This protein binds this small molecule.
Small molecule (SMILES): O=S(=O)(Nc1ccccc1)[C@@H]1C[C@@H]2O[C@H]1C(c1ccc(O)cc1)=C2c1ccc(O)cc1

Sequence of chain 1.A:
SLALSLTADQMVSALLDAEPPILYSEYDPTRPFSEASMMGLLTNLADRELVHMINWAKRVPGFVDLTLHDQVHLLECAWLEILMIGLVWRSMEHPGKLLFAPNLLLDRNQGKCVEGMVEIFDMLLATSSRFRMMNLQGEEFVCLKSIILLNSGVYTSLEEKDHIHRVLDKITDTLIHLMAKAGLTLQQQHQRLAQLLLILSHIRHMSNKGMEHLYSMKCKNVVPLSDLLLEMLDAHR

Binding-site contacts:
Ligand atom O05 contacts residue ILE127 of chain 1.A at 3.4 Å.
Ligand atom C01 contacts residue ALA53 of chain 1.A at 3.8 Å (hydrophobic).
Ligand atom O02 contacts residue ARG97 of chain 1.A at 3.4 Å (salt-bridge).
Ligand atom O04 contacts residue MET91 of chain 1.A at 3.4 Å.
Ligand atom C20 contacts residue HIS227 of chain 1.A at 3.2 Å.
Ligand atom O01 contacts residue LEU228 of chain 1.A at 3.9 Å.
Ligand atom C02 contacts residue LEU228 of chain 1.A at 3.8 Å (hydrophobic).
Ligand atom O04 contacts residue ILE127 of chain 1.A at 3.3 Å.
Ligand atom C24 contacts residue LEU228 of chain 1.A at 3.8 Å (hydrophobic).
Ligand atom C03 contacts residue LEU228 of chain 1.A at 3.9 Å (hydrophobic).
Ligand atom O01 contacts residue LEU243 of chain 1.A at 3.8 Å.
Ligand atom C20 contacts residue ILE127 of chain 1.A at 3.7 Å (hydrophobic).
Ligand atom C15 contacts residue LEU90 of chain 1.A at 3.7 Å (hydrophobic).
Ligand atom C15 contacts residue LEU94 of chain 1.A at 3.9 Å (hydrophobic).
Ligand atom C03 contacts residue MET46 of chain 1.A at 3.8 Å (hydrophobic).
Ligand atom C04 contacts residue LEU49 of chain 1.A at 3.6 Å (hydrophobic).
Ligand atom C08 contacts residue PHE107 of chain 1.A at 3.9 Å (hydrophobic).
Ligand atom C03 contacts residue LEU49 of chain 1.A at 3.8 Å (hydrophobic).
Ligand atom C02 contacts residue THR50 of chain 1.A at 3.9 Å.
Ligand atom C13 contacts residue GLU56 of chain 1.A at 3.6 Å.
Ligand atom C21 contacts residue HIS227 of chain 1.A at 3.3 Å.
Ligand atom S01 contacts residue ILE127 of chain 1.A at 3.8 Å.
Ligand atom C14 contacts residue GLU56 of chain 1.A at 3.5 Å.
Ligand atom C23 contacts residue MET124 of chain 1.A at 3.6 Å (hydrophobic).
Ligand atom C18 contacts residue MET91 of chain 1.A at 3.7 Å (hydrophobic).
Ligand atom C21 contacts residue GLU122 of chain 1.A at 3.9 Å.
Ligand atom C09 contacts residue PHE107 of chain 1.A at 3.7 Å (hydrophobic).
Ligand atom C24 contacts residue MET124 of chain 1.A at 3.8 Å (hydrophobic).
Ligand atom O02 contacts residue LEU90 of chain 1.A at 3.8 Å.
Ligand atom O01 contacts residue THR50 of chain 1.A at 3.0 Å (h-bond).
Ligand atom C19 contacts residue GLY224 of chain 1.A at 3.9 Å.
Ligand atom N01 contacts residue GLY224 of chain 1.A at 3.5 Å (h-bond).
Ligand atom C10 contacts residue PHE107 of chain 1.A at 3.8 Å (hydrophobic).
Ligand atom N01 contacts residue ILE127 of chain 1.A at 3.9 Å.
Ligand atom C22 contacts residue MET124 of chain 1.A at 3.9 Å (hydrophobic).
Ligand atom C16 contacts residue PHE107 of chain 1.A at 3.9 Å (hydrophobic).
Ligand atom C22 contacts residue VAL121 of chain 1.A at 3.8 Å (hydrophobic).
Ligand atom C16 contacts residue LEU94 of chain 1.A at 3.7 Å (hydrophobic).
Ligand atom O04 contacts residue GLY224 of chain 1.A at 3.1 Å.
Ligand atom O02 contacts residue GLU56 of chain 1.A at 2.6 Å (salt-bridge).